Sequence of chain 1.B:
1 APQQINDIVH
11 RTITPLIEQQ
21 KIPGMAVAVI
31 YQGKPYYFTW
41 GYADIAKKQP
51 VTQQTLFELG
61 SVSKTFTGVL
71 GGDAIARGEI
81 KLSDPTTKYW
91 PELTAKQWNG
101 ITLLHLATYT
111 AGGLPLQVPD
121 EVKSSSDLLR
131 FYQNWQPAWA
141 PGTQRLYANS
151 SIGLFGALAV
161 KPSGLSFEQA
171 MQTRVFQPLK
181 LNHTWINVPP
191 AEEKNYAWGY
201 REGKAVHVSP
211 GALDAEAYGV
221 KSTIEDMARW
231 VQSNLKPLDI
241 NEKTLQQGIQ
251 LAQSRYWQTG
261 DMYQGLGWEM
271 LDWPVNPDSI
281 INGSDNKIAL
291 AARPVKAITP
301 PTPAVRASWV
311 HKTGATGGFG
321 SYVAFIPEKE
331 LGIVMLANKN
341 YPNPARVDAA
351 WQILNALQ

Binding-site contacts:
Ligand atom S1 contacts residue ASN149 of chain 1.B at 3.6 Å (h-bond).
Ligand atom N3 contacts residue THR316 of chain 1.B at 3.9 Å.
Ligand atom O4 contacts residue GLN117 of chain 1.B at 3.8 Å.
Ligand atom C9 contacts residue ALA315 of chain 1.B at 3.5 Å (hydrophobic).
Ligand atom O1 contacts residue ASN343 of chain 1.B at 3.6 Å (h-bond).
Ligand atom C10 contacts residue ALA315 of chain 1.B at 3.4 Å (hydrophobic).
Ligand atom C7 contacts residue SER61 of chain 1.B at 2.5 Å.
Ligand atom N2 contacts residue SER61 of chain 1.B at 3.7 Å.
Ligand atom N2 contacts residue ALA315 of chain 1.B at 3.2 Å (h-bond).
Ligand atom C7 contacts residue ASN149 of chain 1.B at 3.5 Å.
Ligand atom O3 contacts residue GLY314 of chain 1.B at 3.4 Å.
Ligand atom N5 contacts residue GLY317 of chain 1.B at 3.7 Å.
Ligand atom C11 contacts residue ASN340 of chain 1.B at 3.5 Å.
Ligand atom C8 contacts residue TYR147 of chain 1.B at 3.8 Å (hydrophobic).
Ligand atom N5 contacts residue THR316 of chain 1.B at 3.9 Å.
Ligand atom N1 contacts residue SER61 of chain 1.B at 3.7 Å.
Ligand atom O2 contacts residue ASN286 of chain 1.B at 3.6 Å (h-bond).
Ligand atom O4 contacts residue TYR218 of chain 1.B at 3.7 Å.
Ligand atom S2 contacts residue VAL208 of chain 1.B at 3.6 Å.
Ligand atom C7 contacts residue LYS64 of chain 1.B at 3.9 Å.
Ligand atom C8 contacts residue ALA315 of chain 1.B at 3.8 Å (hydrophobic).
Ligand atom C6 contacts residue SER61 of chain 1.B at 3.2 Å.
Ligand atom C8 contacts residue SER61 of chain 1.B at 1.4 Å.
Ligand atom C6 contacts residue TYR147 of chain 1.B at 3.7 Å (hydrophobic).
Ligand atom C11 contacts residue ALA315 of chain 1.B at 3.9 Å (hydrophobic).
Ligand atom S1 contacts residue LEU116 of chain 1.B at 3.6 Å.
Ligand atom C1 contacts residue GLN117 of chain 1.B at 3.7 Å.
Ligand atom C3 contacts residue LEU290 of chain 1.B at 3.9 Å (hydrophobic).
Ligand atom C6 contacts residue ASN149 of chain 1.B at 3.6 Å.
Ligand atom O5 contacts residue ALA315 of chain 1.B at 3.6 Å.
Ligand atom O3 contacts residue ALA315 of chain 1.B at 2.8 Å (h-bond).
Ligand atom C13 contacts residue TYR218 of chain 1.B at 3.6 Å (hydrophobic).
Ligand atom N3 contacts residue ALA315 of chain 1.B at 3.4 Å (h-bond).
Ligand atom S2 contacts residue TYR218 of chain 1.B at 3.4 Å.
Ligand atom N4 contacts residue GLY317 of chain 1.B at 3.7 Å.
Ligand atom O4 contacts residue ASN149 of chain 1.B at 2.9 Å (h-bond).
Ligand atom C14 contacts residue GLY317 of chain 1.B at 3.8 Å.
Ligand atom C8 contacts residue LYS64 of chain 1.B at 3.7 Å.
Ligand atom O3 contacts residue SER61 of chain 1.B at 2.3 Å (h-bond).
Ligand atom N1 contacts residue TYR147 of chain 1.B at 3.8 Å.

The small molecule below binds the protein below.
Small molecule (SMILES): C=C1CSC(C(C=O)NC(=O)/C(=N\OC)c2csc(N)n2)N=C1C(=O)O